A small-molecule ligand and the protein it binds are described below.
Small molecule (SMILES): CC(=O)N1CCC[C@H]1C(=O)N[C@@H](C)C(=O)N[C@@H](CC(=O)O)[C@@H](O)[C@H](C)CO

Binding-site contacts:
Ligand atom CA contacts residue THR1 of chain 1.BA at 2.4 Å.
Ligand atom O contacts residue THR1 of chain 1.BA at 2.2 Å (h-bond).
Ligand atom O contacts residue SER46 of chain 1.BA at 3.6 Å.
Ligand atom OD1 contacts residue ARG19 of chain 1.BA at 3.9 Å.
Ligand atom C contacts residue LYS33 of chain 1.BA at 3.7 Å.
Ligand atom OD1 contacts residue LYS33 of chain 1.BA at 3.4 Å.
Ligand atom O contacts residue ALA49 of chain 1.BA at 3.1 Å (h-bond).
Ligand atom OD1 contacts residue THR20 of chain 1.BA at 2.9 Å (h-bond).
Ligand atom O contacts residue GLY47 of chain 1.BA at 3.2 Å (h-bond).
Ligand atom N contacts residue THR21 of chain 1.BA at 3.2 Å (h-bond).
Ligand atom C1 contacts residue SER129 of chain 1.BA at 3.6 Å.
Ligand atom CG contacts residue ASP114 of chain 1.V at 3.9 Å.
Ligand atom O contacts residue THR21 of chain 1.BA at 3.2 Å (h-bond).
Ligand atom O contacts residue THR1 of chain 1.BA at 3.6 Å.
Ligand atom C1 contacts residue THR1 of chain 1.BA at 2.4 Å.
Ligand atom CA contacts residue GLY47 of chain 1.BA at 3.3 Å.
Ligand atom N contacts residue GLY47 of chain 1.BA at 3.1 Å (h-bond).
Ligand atom CA contacts residue THR21 of chain 1.BA at 3.5 Å.
Ligand atom C2 contacts residue THR1 of chain 1.BA at 1.5 Å.
Ligand atom CG contacts residue THR22 of chain 1.BA at 3.9 Å.
Ligand atom CB contacts residue THR20 of chain 1.BA at 4.0 Å.
Ligand atom N contacts residue THR1 of chain 1.BA at 3.7 Å.
Ligand atom C contacts residue THR1 of chain 1.BA at 1.4 Å.
Ligand atom C3 contacts residue ARG19 of chain 1.BA at 3.9 Å.
Ligand atom O contacts residue SER48 of chain 1.BA at 4.0 Å.
Ligand atom C contacts residue GLY47 of chain 1.BA at 3.7 Å.
Ligand atom C contacts residue THR21 of chain 1.BA at 3.9 Å.
Ligand atom C2 contacts residue HIS116 of chain 1.V at 4.0 Å.
Ligand atom C3 contacts residue THR1 of chain 1.BA at 2.5 Å.
Ligand atom C3 contacts residue THR21 of chain 1.BA at 3.9 Å.
Ligand atom C3 contacts residue SER168 of chain 1.BA at 3.5 Å.
Ligand atom CB contacts residue GLY47 of chain 1.BA at 3.6 Å.
Ligand atom OD2 contacts residue ARG45 of chain 1.BA at 3.5 Å (salt-bridge).
Ligand atom OD2 contacts residue ALA49 of chain 1.BA at 3.8 Å.
Ligand atom CD contacts residue ASP114 of chain 1.V at 3.8 Å.
Ligand atom CB contacts residue LYS33 of chain 1.BA at 3.8 Å.
Ligand atom CA contacts residue LYS33 of chain 1.BA at 3.8 Å.
Ligand atom CG contacts residue LYS33 of chain 1.BA at 3.9 Å.
Ligand atom CB contacts residue THR1 of chain 1.BA at 2.7 Å.
Ligand atom O contacts residue THR20 of chain 1.BA at 3.4 Å.

Sequence of chain 1.BA:
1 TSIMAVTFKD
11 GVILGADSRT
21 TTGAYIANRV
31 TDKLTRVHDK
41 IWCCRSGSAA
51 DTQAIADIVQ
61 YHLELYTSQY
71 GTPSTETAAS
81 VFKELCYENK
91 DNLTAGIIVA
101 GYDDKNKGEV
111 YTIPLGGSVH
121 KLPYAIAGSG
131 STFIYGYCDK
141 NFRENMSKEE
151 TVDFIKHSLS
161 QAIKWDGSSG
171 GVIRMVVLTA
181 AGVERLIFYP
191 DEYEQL

Sequence of chain 1.V:
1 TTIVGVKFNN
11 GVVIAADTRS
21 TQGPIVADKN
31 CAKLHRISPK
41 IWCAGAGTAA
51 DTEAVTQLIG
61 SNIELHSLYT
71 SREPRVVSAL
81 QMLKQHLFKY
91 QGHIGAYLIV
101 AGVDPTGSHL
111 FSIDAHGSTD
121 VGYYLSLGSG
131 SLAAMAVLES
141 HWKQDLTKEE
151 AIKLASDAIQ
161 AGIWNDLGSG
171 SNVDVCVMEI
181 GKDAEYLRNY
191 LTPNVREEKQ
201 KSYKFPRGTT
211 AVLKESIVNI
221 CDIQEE